Sequence of chain 1.D:
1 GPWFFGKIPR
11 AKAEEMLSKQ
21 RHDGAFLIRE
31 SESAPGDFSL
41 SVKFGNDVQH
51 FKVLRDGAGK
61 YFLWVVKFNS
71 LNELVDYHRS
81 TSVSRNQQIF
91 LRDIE

This protein binds this small molecule.
Small molecule (SMILES): NC(=O)C[C@@H]1NC(=O)C2(CCCCC2)NC(=O)C[C@@H](c2ccc(CC(=O)O)cc2)/C=C/C[C@@H](Cc2cccc3ccccc23)CNC1=O

Binding-site contacts:
Ligand atom C20 contacts residue HIS50 of chain 1.D at 3.9 Å.
Ligand atom O45 contacts residue PHE51 of chain 1.D at 3.4 Å.
Ligand atom C47 contacts residue TRP64 of chain 1.D at 4.1 Å (hydrophobic).
Ligand atom O48 contacts residue TRP64 of chain 1.D at 3.5 Å.
Ligand atom O27 contacts residue HIS50 of chain 1.D at 4.2 Å.
Ligand atom N44 contacts residue LEU63 of chain 1.D at 2.7 Å (h-bond).
Ligand atom C35 contacts residue PHE51 of chain 1.D at 3.9 Å (hydrophobic).
Ligand atom C22 contacts residue LYS52 of chain 1.D at 3.3 Å.
Ligand atom C20 contacts residue LYS52 of chain 1.D at 4.0 Å.
Ligand atom C22 contacts residue PHE51 of chain 1.D at 3.7 Å (hydrophobic).
Ligand atom O45 contacts residue LYS52 of chain 1.D at 2.9 Å (salt-bridge).
Ligand atom C42 contacts residue LEU63 of chain 1.D at 3.6 Å (hydrophobic).
Ligand atom C23 contacts residue SER39 of chain 1.D at 3.7 Å.
Ligand atom C32 contacts residue HIS50 of chain 1.D at 3.7 Å.
Ligand atom N46 contacts residue TRP64 of chain 1.D at 4.2 Å.
Ligand atom C21 contacts residue LYS52 of chain 1.D at 3.8 Å.
Ligand atom O28 contacts residue SER39 of chain 1.D at 3.8 Å.
Ligand atom C42 contacts residue TRP64 of chain 1.D at 3.6 Å (hydrophobic).
Ligand atom C15 contacts residue LEU54 of chain 1.D at 3.7 Å (hydrophobic).
Ligand atom C34 contacts residue HIS50 of chain 1.D at 3.9 Å.
Ligand atom N33 contacts residue HIS50 of chain 1.D at 2.9 Å (h-bond).
Ligand atom C25 contacts residue SER39 of chain 1.D at 4.2 Å.
Ligand atom C43 contacts residue LEU63 of chain 1.D at 3.6 Å (hydrophobic).
Ligand atom C26 contacts residue ARG29 of chain 1.D at 4.0 Å.
Ligand atom C23 contacts residue HIS50 of chain 1.D at 3.7 Å.
Ligand atom C21 contacts residue HIS50 of chain 1.D at 4.1 Å.
Ligand atom C22 contacts residue HIS50 of chain 1.D at 3.5 Å.
Ligand atom N44 contacts residue LEU54 of chain 1.D at 4.2 Å.
Ligand atom C14 contacts residue LEU54 of chain 1.D at 3.9 Å (hydrophobic).
Ligand atom N44 contacts residue LYS52 of chain 1.D at 2.9 Å (salt-bridge).
Ligand atom C18 contacts residue LYS52 of chain 1.D at 3.8 Å.
Ligand atom C35 contacts residue HIS50 of chain 1.D at 3.2 Å.
Ligand atom C31 contacts residue HIS50 of chain 1.D at 3.4 Å.
Ligand atom C36 contacts residue GLN49 of chain 1.D at 4.1 Å.
Ligand atom C13 contacts residue LEU54 of chain 1.D at 4.0 Å (hydrophobic).
Ligand atom O28 contacts residue HIS50 of chain 1.D at 4.2 Å.
Ligand atom C43 contacts residue LYS52 of chain 1.D at 3.7 Å.
Ligand atom C41 contacts residue TRP64 of chain 1.D at 3.5 Å (hydrophobic).
Ligand atom O28 contacts residue ARG29 of chain 1.D at 3.0 Å (salt-bridge).
Ligand atom C23 contacts residue LYS52 of chain 1.D at 4.1 Å.